Binding-site contacts:
Ligand atom C3 contacts residue PHE17 of chain 1.B at 3.7 Å (hydrophobic).
Ligand atom C1 contacts residue THR75 of chain 1.B at 3.0 Å.
Ligand atom O6 contacts residue PHE17 of chain 1.B at 3.0 Å.
Ligand atom O4 contacts residue PHE17 of chain 1.B at 3.8 Å.
Ligand atom O5 contacts residue THR75 of chain 1.B at 3.8 Å.
Ligand atom C1 contacts residue ASN73 of chain 1.B at 3.0 Å.
Ligand atom C7 contacts residue THR75 of chain 1.B at 4.0 Å.
Ligand atom N2 contacts residue ASP41 of chain 1.B at 3.9 Å.
Ligand atom C2 contacts residue ASN73 of chain 1.B at 4.0 Å.
Ligand atom C7 contacts residue ARG77 of chain 1.B at 3.7 Å.
Ligand atom O7 contacts residue THR75 of chain 1.B at 4.1 Å.
Ligand atom O7 contacts residue ASP41 of chain 1.B at 3.0 Å.
Ligand atom C1 contacts residue PHE17 of chain 1.B at 3.6 Å (hydrophobic).
Ligand atom C8 contacts residue ARG77 of chain 1.B at 3.4 Å.
Ligand atom C1 contacts residue PHE19 of chain 1.B at 4.2 Å (hydrophobic).
Ligand atom C3 contacts residue VAL40 of chain 1.B at 4.2 Å (hydrophobic).
Ligand atom O5 contacts residue PHE17 of chain 1.B at 3.4 Å.
Ligand atom O6 contacts residue PHE19 of chain 1.B at 3.2 Å.
Ligand atom C5 contacts residue PHE19 of chain 1.B at 3.5 Å (hydrophobic).
Ligand atom O5 contacts residue PHE19 of chain 1.B at 3.8 Å.
Ligand atom O6 contacts residue GLN71 of chain 1.B at 3.7 Å.
Ligand atom C5 contacts residue ASN73 of chain 1.B at 3.6 Å.
Ligand atom O5 contacts residue ASN73 of chain 1.B at 2.4 Å (h-bond).
Ligand atom C6 contacts residue PHE19 of chain 1.B at 3.9 Å (hydrophobic).
Ligand atom C6 contacts residue PHE17 of chain 1.B at 4.0 Å (hydrophobic).
Ligand atom O2 contacts residue MAN6 of chain 1.C at 3.9 Å.
Ligand atom C1 contacts residue PHE17 of chain 1.B at 4.2 Å (hydrophobic).
Ligand atom C5 contacts residue PHE17 of chain 1.B at 4.2 Å (hydrophobic).
Ligand atom C8 contacts residue THR75 of chain 1.B at 3.8 Å.
Ligand atom C5 contacts residue GLN71 of chain 1.B at 4.1 Å.
Ligand atom C7 contacts residue ASP41 of chain 1.B at 4.0 Å.
Ligand atom O6 contacts residue PHE19 of chain 1.B at 3.8 Å.
Ligand atom O6 contacts residue PHE17 of chain 1.B at 4.1 Å.
Ligand atom C4 contacts residue PHE17 of chain 1.B at 3.7 Å (hydrophobic).
Ligand atom O7 contacts residue VAL40 of chain 1.B at 3.8 Å.
Ligand atom C2 contacts residue PHE17 of chain 1.B at 3.5 Å (hydrophobic).
Ligand atom C6 contacts residue GLN71 of chain 1.B at 3.7 Å.
Ligand atom C2 contacts residue THR75 of chain 1.B at 4.2 Å.
Ligand atom C6 contacts residue ASN73 of chain 1.B at 3.7 Å.
Ligand atom O7 contacts residue ARG77 of chain 1.B at 3.2 Å (salt-bridge).

Sequence of chain 1.B:
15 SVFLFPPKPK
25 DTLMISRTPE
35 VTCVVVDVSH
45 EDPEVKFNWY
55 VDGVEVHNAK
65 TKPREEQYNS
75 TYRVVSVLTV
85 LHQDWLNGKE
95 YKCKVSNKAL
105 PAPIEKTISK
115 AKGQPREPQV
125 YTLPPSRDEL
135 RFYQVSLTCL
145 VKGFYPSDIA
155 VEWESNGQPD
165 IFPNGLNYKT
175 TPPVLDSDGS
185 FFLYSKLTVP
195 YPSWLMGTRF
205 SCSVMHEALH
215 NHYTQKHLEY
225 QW

This small molecule binds to this protein.
Small molecule (SMILES): CC(=O)N[C@H]1[C@H](O[C@H]2[C@H](O)[C@@H](NC(C)=O)CO[C@@H]2CO)O[C@H](CO)[C@@H](O[C@@H]2O[C@H](CO[C@H]3O[C@H](CO)[C@@H](O)[C@H](O)[C@@H]3O)[C@@H](O)[C@H](O[C@H]3O[C@H](CO)[C@@H](O)[C@H](O)[C@@H]3O)[C@@H]2O)[C@@H]1O